Sequence of chain 4.A:
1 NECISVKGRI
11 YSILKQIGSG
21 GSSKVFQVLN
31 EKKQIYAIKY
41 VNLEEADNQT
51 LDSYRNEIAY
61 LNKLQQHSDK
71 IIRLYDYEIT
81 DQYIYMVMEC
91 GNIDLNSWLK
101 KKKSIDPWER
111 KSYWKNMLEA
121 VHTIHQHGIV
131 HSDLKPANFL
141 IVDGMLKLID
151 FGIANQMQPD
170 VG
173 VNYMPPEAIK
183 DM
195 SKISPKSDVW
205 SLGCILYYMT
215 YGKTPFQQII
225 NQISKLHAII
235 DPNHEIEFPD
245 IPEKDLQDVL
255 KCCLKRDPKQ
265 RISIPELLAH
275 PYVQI

The small molecule below binds the protein below.
Small molecule (SMILES): CN1CCC(Oc2ccc(-c3[nH]nc4cccc(OCC5CCCCC5)c34)cc2)CC1

Binding-site contacts:
Ligand atom N12 contacts residue GLU89 of chain 4.A at 3.5 Å (salt-bridge).
Ligand atom N13 contacts residue ALA37 of chain 4.A at 3.3 Å.
Ligand atom C17 contacts residue ILE149 of chain 4.A at 3.6 Å (hydrophobic).
Ligand atom C15 contacts residue ILE72 of chain 4.A at 3.7 Å (hydrophobic).
Ligand atom C16 contacts residue ILE149 of chain 4.A at 3.7 Å (hydrophobic).
Ligand atom C11 contacts residue LEU140 of chain 4.A at 3.6 Å (hydrophobic).
Ligand atom C28 contacts residue GLY91 of chain 4.A at 3.4 Å.
Ligand atom O06 contacts residue ASP94 of chain 4.A at 3.7 Å.
Ligand atom O06 contacts residue ILE93 of chain 4.A at 3.4 Å.
Ligand atom C14 contacts residue ILE72 of chain 4.A at 3.8 Å (hydrophobic).
Ligand atom C16 contacts residue MET88 of chain 4.A at 3.8 Å (hydrophobic).
Ligand atom O06 contacts residue ASN92 of chain 4.A at 3.8 Å.
Ligand atom C08 contacts residue ASP94 of chain 4.A at 3.8 Å.
Ligand atom N13 contacts residue LEU140 of chain 4.A at 3.5 Å.
Ligand atom C03 contacts residue TPO161 of chain 4.A at 3.6 Å.
Ligand atom C28 contacts residue ILE17 of chain 4.A at 3.6 Å (hydrophobic).
Ligand atom C29 contacts residue GLY91 of chain 4.A at 3.4 Å.
Ligand atom C23 contacts residue PRO159 of chain 4.A at 3.7 Å (hydrophobic).
Ligand atom N12 contacts residue LEU140 of chain 4.A at 3.2 Å.
Ligand atom C26 contacts residue ALA137 of chain 4.A at 3.7 Å (hydrophobic).
Ligand atom C10 contacts residue ILE17 of chain 4.A at 3.6 Å (hydrophobic).
Ligand atom C23 contacts residue ILE17 of chain 4.A at 3.4 Å (hydrophobic).
Ligand atom N12 contacts residue GLY91 of chain 4.A at 3.1 Å (h-bond).
Ligand atom C10 contacts residue LEU140 of chain 4.A at 3.8 Å (hydrophobic).
Ligand atom C09 contacts residue LEU140 of chain 4.A at 3.8 Å (hydrophobic).
Ligand atom C14 contacts residue ALA37 of chain 4.A at 3.6 Å (hydrophobic).
Ligand atom C22 contacts residue ILE17 of chain 4.A at 3.6 Å (hydrophobic).
Ligand atom C24 contacts residue ASP94 of chain 4.A at 3.4 Å.
Ligand atom C14 contacts residue GLU89 of chain 4.A at 3.8 Å.
Ligand atom N13 contacts residue ILE72 of chain 4.A at 3.5 Å.
Ligand atom N13 contacts residue CYS90 of chain 4.A at 3.8 Å.
Ligand atom C01 contacts residue SER97 of chain 4.A at 3.5 Å.
Ligand atom C01 contacts residue TPO161 of chain 4.A at 3.4 Å.
Ligand atom C30 contacts residue ILE17 of chain 4.A at 3.7 Å (hydrophobic).
Ligand atom C07 contacts residue ILE93 of chain 4.A at 3.9 Å (hydrophobic).
Ligand atom N13 contacts residue GLU89 of chain 4.A at 2.7 Å (salt-bridge).
Ligand atom N12 contacts residue CYS90 of chain 4.A at 3.6 Å.
Ligand atom N12 contacts residue ALA37 of chain 4.A at 3.8 Å.
Ligand atom N02 contacts residue TPO161 of chain 4.A at 3.4 Å (h-bond).
Ligand atom C24 contacts residue PRO159 of chain 4.A at 3.8 Å (hydrophobic).